This small molecule binds to this protein.
Small molecule (SMILES): Cc1cc(CCCOc2c(C)cc(-c3noc(C(F)(F)F)n3)cc2C)on1

Sequence of chain 59.A:
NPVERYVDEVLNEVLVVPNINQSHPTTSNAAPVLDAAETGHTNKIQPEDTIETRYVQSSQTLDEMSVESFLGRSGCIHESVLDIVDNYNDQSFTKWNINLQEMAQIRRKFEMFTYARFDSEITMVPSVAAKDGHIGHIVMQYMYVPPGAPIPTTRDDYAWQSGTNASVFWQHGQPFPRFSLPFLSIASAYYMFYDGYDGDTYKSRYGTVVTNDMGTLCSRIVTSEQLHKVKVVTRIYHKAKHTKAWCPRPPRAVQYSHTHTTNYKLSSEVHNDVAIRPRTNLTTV

Binding-site contacts:
Ligand atom F2 contacts residue TYR144 of chain 59.A at 3.0 Å.
Ligand atom N1A contacts residue PHE179 of chain 59.A at 3.6 Å.
Ligand atom CM2 contacts residue ILE77 of chain 59.A at 3.1 Å (hydrophobic).
Ligand atom F1 contacts residue PHE179 of chain 59.A at 3.8 Å.
Ligand atom CM4 contacts residue TYR144 of chain 59.A at 3.8 Å (hydrophobic).
Ligand atom O1 contacts residue MET214 of chain 59.A at 3.5 Å (h-bond).
Ligand atom C1B contacts residue ILE98 of chain 59.A at 3.4 Å (hydrophobic).
Ligand atom N2 contacts residue MET214 of chain 59.A at 3.8 Å.
Ligand atom F1 contacts residue TYR144 of chain 59.A at 3.3 Å.
Ligand atom F1 contacts residue ALA166 of chain 59.A at 3.6 Å.
Ligand atom CM2 contacts residue ILE122 of chain 59.A at 3.8 Å (hydrophobic).
Ligand atom C4 contacts residue TYR190 of chain 59.A at 3.6 Å (hydrophobic).
Ligand atom O1A contacts residue LEU217 of chain 59.A at 3.0 Å.
Ligand atom O1B contacts residue ILE98 of chain 59.A at 3.3 Å.
Ligand atom C5B contacts residue ILE98 of chain 59.A at 3.5 Å (hydrophobic).
Ligand atom N3A contacts residue PHE179 of chain 59.A at 3.4 Å.
Ligand atom C4 contacts residue LEU100 of chain 59.A at 3.7 Å (hydrophobic).
Ligand atom O1A contacts residue MET124 of chain 59.A at 3.2 Å.
Ligand atom F3 contacts residue PHE179 of chain 59.A at 3.0 Å.
Ligand atom C3A contacts residue PHE179 of chain 59.A at 3.1 Å (hydrophobic).
Ligand atom CM6 contacts residue LEU184 of chain 59.A at 3.4 Å (hydrophobic).
Ligand atom F2 contacts residue TYR142 of chain 59.A at 2.8 Å.
Ligand atom CM3 contacts residue ASN212 of chain 59.A at 3.4 Å.
Ligand atom C2A contacts residue PHE179 of chain 59.A at 3.6 Å (hydrophobic).
Ligand atom N3A contacts residue TYR144 of chain 59.A at 3.5 Å.
Ligand atom CM6 contacts residue LEU181 of chain 59.A at 3.5 Å (hydrophobic).
Ligand atom C3A contacts residue LEU217 of chain 59.A at 3.6 Å (hydrophobic).
Ligand atom F2 contacts residue MET143 of chain 59.A at 3.3 Å.
Ligand atom N1A contacts residue LEU217 of chain 59.A at 3.3 Å.
Ligand atom C5B contacts residue LEU181 of chain 59.A at 3.5 Å (hydrophobic).
Ligand atom C6B contacts residue ILE98 of chain 59.A at 3.7 Å (hydrophobic).
Ligand atom O1A contacts residue PHE179 of chain 59.A at 3.3 Å.
Ligand atom C4B contacts residue ILE98 of chain 59.A at 3.8 Å (hydrophobic).
Ligand atom C6B contacts residue LEU181 of chain 59.A at 3.3 Å (hydrophobic).
Ligand atom F2 contacts residue ALA166 of chain 59.A at 3.5 Å.
Ligand atom C2B contacts residue ILE98 of chain 59.A at 3.7 Å (hydrophobic).
Ligand atom F3 contacts residue VAL168 of chain 59.A at 3.0 Å.
Ligand atom N1A contacts residue MET124 of chain 59.A at 3.5 Å.
Ligand atom CM4 contacts residue PHE179 of chain 59.A at 3.5 Å (hydrophobic).
Ligand atom F3 contacts residue TYR142 of chain 59.A at 3.8 Å.